This protein binds this small molecule.
Small molecule (SMILES): CC(C)(O)C(=O)OP(=O)(O)OC[C@H]1O[C@@H](n2cnc3c(N)ncnc32)[C@H](O)[C@@H]1O

Binding-site contacts:
Ligand atom OAI contacts residue GLU280 of chain 2.A at 3.1 Å (salt-bridge).
Ligand atom N6 contacts residue CYS275 of chain 2.A at 2.9 Å (h-bond).
Ligand atom OAI contacts residue AMP1 of chain 2.C at 1.1 Å (h-bond).
Ligand atom C4' contacts residue AMP1 of chain 2.C at 0.1 Å.
Ligand atom OAI contacts residue ALA279 of chain 2.A at 2.8 Å (h-bond).
Ligand atom C5 contacts residue AMP1 of chain 2.C at 0.1 Å.
Ligand atom O3' contacts residue ARG369 of chain 2.A at 3.2 Å (salt-bridge).
Ligand atom OAQ contacts residue AMP1 of chain 2.C at 1.7 Å (h-bond).
Ligand atom O2' contacts residue ASP344 of chain 2.A at 2.6 Å (salt-bridge).
Ligand atom OAF contacts residue SER250 of chain 2.A at 2.9 Å (h-bond).
Ligand atom C3' contacts residue AMP1 of chain 2.C at 0.2 Å.
Ligand atom C6 contacts residue AMP1 of chain 2.C at 0.1 Å.
Ligand atom N9 contacts residue AMP1 of chain 2.C at 0.1 Å (h-bond).
Ligand atom OAF contacts residue GLY251 of chain 2.A at 3.3 Å (h-bond).
Ligand atom O4' contacts residue AMP1 of chain 2.C at 0.2 Å (h-bond).
Ligand atom C8 contacts residue AMP1 of chain 2.C at 0.1 Å.
Ligand atom O3' contacts residue ASP344 of chain 2.A at 2.7 Å (salt-bridge).
Ligand atom N3 contacts residue AMP1 of chain 2.C at 0.1 Å (h-bond).
Ligand atom N6 contacts residue ASP274 of chain 2.A at 3.0 Å (salt-bridge).
Ligand atom PBC contacts residue AMP1 of chain 2.C at 0.9 Å.
Ligand atom OAE contacts residue AMP1 of chain 2.C at 1.4 Å (h-bond).
Ligand atom C5' contacts residue AMP1 of chain 2.C at 0.3 Å.
Ligand atom O5' contacts residue AMP1 of chain 2.C at 0.7 Å (h-bond).
Ligand atom O2' contacts residue AMP1 of chain 2.C at 0.3 Å (h-bond).
Ligand atom N7 contacts residue AMP1 of chain 2.C at 0.2 Å (h-bond).
Ligand atom C3' contacts residue ASP344 of chain 2.A at 3.4 Å.
Ligand atom OAQ contacts residue ALA279 of chain 2.A at 2.9 Å (h-bond).
Ligand atom N1 contacts residue AMP1 of chain 2.C at 0.1 Å (h-bond).
Ligand atom CAS contacts residue AMP1 of chain 2.C at 3.0 Å.
Ligand atom C2 contacts residue ILE366 of chain 2.A at 3.2 Å (hydrophobic).
Ligand atom N6 contacts residue AMP1 of chain 2.C at 0.1 Å (h-bond).
Ligand atom C2' contacts residue ASP344 of chain 2.A at 3.3 Å.
Ligand atom O3' contacts residue AMP1 of chain 2.C at 0.5 Å (h-bond).
Ligand atom O5' contacts residue ASN380 of chain 2.A at 3.1 Å (h-bond).
Ligand atom C2 contacts residue AMP1 of chain 2.C at 0.2 Å.
Ligand atom C4 contacts residue AMP1 of chain 2.C at 0.1 Å.
Ligand atom O4' contacts residue ASN380 of chain 2.A at 3.2 Å (h-bond).
Ligand atom C2' contacts residue AMP1 of chain 2.C at 0.2 Å.
Ligand atom N7 contacts residue GLY251 of chain 2.A at 3.1 Å (h-bond).
Ligand atom C1' contacts residue AMP1 of chain 2.C at 0.2 Å.

Sequence of chain 2.A:
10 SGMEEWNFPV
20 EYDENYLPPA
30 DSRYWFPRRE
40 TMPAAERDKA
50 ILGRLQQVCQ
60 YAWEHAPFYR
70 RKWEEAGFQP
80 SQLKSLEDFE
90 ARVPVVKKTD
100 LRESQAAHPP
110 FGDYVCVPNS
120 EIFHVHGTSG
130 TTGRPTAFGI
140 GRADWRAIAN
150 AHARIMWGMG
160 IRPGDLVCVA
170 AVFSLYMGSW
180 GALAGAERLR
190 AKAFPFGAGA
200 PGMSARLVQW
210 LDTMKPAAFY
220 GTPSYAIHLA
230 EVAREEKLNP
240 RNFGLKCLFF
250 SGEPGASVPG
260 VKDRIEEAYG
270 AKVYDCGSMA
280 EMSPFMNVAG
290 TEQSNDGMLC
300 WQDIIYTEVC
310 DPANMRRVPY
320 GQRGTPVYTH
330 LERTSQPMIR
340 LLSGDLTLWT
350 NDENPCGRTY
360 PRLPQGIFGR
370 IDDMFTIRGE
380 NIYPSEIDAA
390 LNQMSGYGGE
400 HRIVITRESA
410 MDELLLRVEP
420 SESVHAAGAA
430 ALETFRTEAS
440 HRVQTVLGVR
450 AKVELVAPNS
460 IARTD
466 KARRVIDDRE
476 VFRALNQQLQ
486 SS